This small molecule binds to this protein.
Small molecule (SMILES): CCC(CC)[C@H](NC(C)=O)[C@@H]1[C@H](O)[C@@H](C(=O)O)C[C@H]1NC(=N)N

Sequence of chain 2.A:
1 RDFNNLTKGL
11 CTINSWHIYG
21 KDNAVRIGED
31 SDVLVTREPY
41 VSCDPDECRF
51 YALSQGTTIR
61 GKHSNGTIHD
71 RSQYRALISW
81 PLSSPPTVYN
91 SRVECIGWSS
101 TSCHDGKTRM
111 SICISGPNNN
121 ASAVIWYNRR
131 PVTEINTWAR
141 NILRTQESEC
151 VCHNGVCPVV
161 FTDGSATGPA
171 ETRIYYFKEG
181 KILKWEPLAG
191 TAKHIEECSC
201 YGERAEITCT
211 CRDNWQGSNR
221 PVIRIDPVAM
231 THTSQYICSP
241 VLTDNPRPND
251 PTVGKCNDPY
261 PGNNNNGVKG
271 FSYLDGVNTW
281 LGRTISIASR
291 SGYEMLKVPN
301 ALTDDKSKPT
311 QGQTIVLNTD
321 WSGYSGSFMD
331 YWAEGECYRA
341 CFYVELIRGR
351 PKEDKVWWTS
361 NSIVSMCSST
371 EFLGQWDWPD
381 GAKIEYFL

Binding-site contacts:
Ligand atom C38 contacts residue GLU196 of chain 2.A at 3.6 Å.
Ligand atom O7 contacts residue ARG212 of chain 2.A at 3.3 Å (salt-bridge).
Ligand atom C1 contacts residue ASP70 of chain 2.A at 3.3 Å.
Ligand atom C1 contacts residue ARG37 of chain 2.A at 3.8 Å.
Ligand atom C1 contacts residue TYR324 of chain 2.A at 3.2 Å (hydrophobic).
Ligand atom C1 contacts residue GLU38 of chain 2.A at 3.3 Å.
Ligand atom C6 contacts residue ARG37 of chain 2.A at 3.6 Å.
Ligand atom C5 contacts residue ASP70 of chain 2.A at 3.7 Å.
Ligand atom C6 contacts residue TYR324 of chain 2.A at 3.1 Å (hydrophobic).
Ligand atom O14 contacts residue ARG71 of chain 2.A at 2.9 Å (salt-bridge).
Ligand atom N27 contacts residue GLU38 of chain 2.A at 3.8 Å.
Ligand atom O7 contacts residue TYR324 of chain 2.A at 3.2 Å (h-bond).
Ligand atom O7 contacts residue ARG290 of chain 2.A at 2.9 Å (salt-bridge).
Ligand atom C6 contacts residue ARG290 of chain 2.A at 3.6 Å.
Ligand atom C39 contacts residue ARG71 of chain 2.A at 4.0 Å.
Ligand atom C15 contacts residue TRP98 of chain 2.A at 3.8 Å (hydrophobic).
Ligand atom C2 contacts residue ASP70 of chain 2.A at 3.3 Å.
Ligand atom C26 contacts residue GLU38 of chain 2.A at 3.6 Å.
Ligand atom O14 contacts residue ASP70 of chain 2.A at 3.9 Å.
Ligand atom C4 contacts residue ASP70 of chain 2.A at 3.9 Å.
Ligand atom N25 contacts residue GLU38 of chain 2.A at 3.8 Å.
Ligand atom O9 contacts residue ASP70 of chain 2.A at 3.1 Å (salt-bridge).
Ligand atom C3 contacts residue TYR324 of chain 2.A at 3.7 Å (hydrophobic).
Ligand atom C36 contacts residue ARG144 of chain 2.A at 3.9 Å.
Ligand atom C38 contacts residue ARG212 of chain 2.A at 3.7 Å.
Ligand atom C37 contacts residue GLU197 of chain 2.A at 3.5 Å.
Ligand atom N27 contacts residue LEU53 of chain 2.A at 3.7 Å.
Ligand atom O8 contacts residue ARG37 of chain 2.A at 2.7 Å (salt-bridge).
Ligand atom N30 contacts residue ARG75 of chain 2.A at 3.6 Å (salt-bridge).
Ligand atom C39 contacts residue ILE142 of chain 2.A at 3.9 Å (hydrophobic).
Ligand atom C4 contacts residue TYR324 of chain 2.A at 3.7 Å (hydrophobic).
Ligand atom O8 contacts residue ARG290 of chain 2.A at 2.8 Å (salt-bridge).
Ligand atom C26 contacts residue TRP98 of chain 2.A at 3.9 Å (hydrophobic).
Ligand atom N27 contacts residue TRP98 of chain 2.A at 2.9 Å (h-bond).
Ligand atom N30 contacts residue GLU38 of chain 2.A at 3.4 Å (salt-bridge).
Ligand atom O8 contacts residue TYR324 of chain 2.A at 3.3 Å (h-bond).
Ligand atom C3 contacts residue GLU197 of chain 2.A at 3.9 Å.
Ligand atom N30 contacts residue ASP70 of chain 2.A at 3.1 Å (salt-bridge).
Ligand atom C5 contacts residue TYR324 of chain 2.A at 3.5 Å (hydrophobic).
Ligand atom N27 contacts residue GLU147 of chain 2.A at 3.0 Å (salt-bridge).